Sequence of chain 1.G:
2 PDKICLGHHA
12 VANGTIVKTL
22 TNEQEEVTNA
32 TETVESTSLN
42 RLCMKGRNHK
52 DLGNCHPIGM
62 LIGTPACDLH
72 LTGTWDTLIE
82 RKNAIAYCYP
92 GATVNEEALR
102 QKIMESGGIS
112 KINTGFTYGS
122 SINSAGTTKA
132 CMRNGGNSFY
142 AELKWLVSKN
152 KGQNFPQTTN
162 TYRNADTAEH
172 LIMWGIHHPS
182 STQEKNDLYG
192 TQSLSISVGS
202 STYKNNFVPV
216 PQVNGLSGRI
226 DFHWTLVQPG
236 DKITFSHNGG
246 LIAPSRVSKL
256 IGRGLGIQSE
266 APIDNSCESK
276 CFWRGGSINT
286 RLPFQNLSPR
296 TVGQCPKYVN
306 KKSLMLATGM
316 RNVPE

A small-molecule ligand and the protein it binds are described below.
Small molecule (SMILES): CC(=O)N[C@@H]1[C@@H](O)[C@H](O)[C@@H](CO)O[C@H]1O

Sequence of chain 1.H:
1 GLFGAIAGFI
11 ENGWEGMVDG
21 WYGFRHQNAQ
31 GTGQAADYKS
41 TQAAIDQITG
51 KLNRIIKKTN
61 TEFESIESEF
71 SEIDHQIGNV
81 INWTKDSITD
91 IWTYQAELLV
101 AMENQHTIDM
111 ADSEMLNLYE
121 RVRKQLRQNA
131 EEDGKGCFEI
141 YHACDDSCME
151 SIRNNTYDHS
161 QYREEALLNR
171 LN

Binding-site contacts:
Ligand atom O7 contacts residue GLU106 of chain 1.K at 2.9 Å (salt-bridge).
Ligand atom O7 contacts residue ARG258 of chain 1.K at 4.1 Å.
Ligand atom C4 contacts residue ASN82 of chain 1.H at 4.2 Å.
Ligand atom C2 contacts residue ASN82 of chain 1.H at 2.5 Å.
Ligand atom C7 contacts residue HIS75 of chain 1.H at 4.5 Å.
Ligand atom C8 contacts residue HIS75 of chain 1.H at 3.7 Å.
Ligand atom C5 contacts residue ARG295 of chain 1.G at 3.8 Å.
Ligand atom C5 contacts residue ASN82 of chain 1.H at 3.7 Å.
Ligand atom C7 contacts residue CA1 of chain 1.Z at 3.4 Å.
Ligand atom O7 contacts residue CA1 of chain 1.Z at 2.3 Å.
Ligand atom C3 contacts residue ASN82 of chain 1.H at 3.8 Å.
Ligand atom C6 contacts residue ARG295 of chain 1.G at 4.4 Å.
Ligand atom C7 contacts residue ASN82 of chain 1.H at 3.4 Å.
Ligand atom C1 contacts residue ASN82 of chain 1.H at 1.4 Å.
Ligand atom C7 contacts residue ASN79 of chain 1.H at 3.7 Å.
Ligand atom O7 contacts residue ASN79 of chain 1.H at 3.2 Å (h-bond).
Ligand atom O5 contacts residue ARG295 of chain 1.G at 4.3 Å.
Ligand atom C8 contacts residue GLY78 of chain 1.H at 4.0 Å.
Ligand atom C1 contacts residue ARG295 of chain 1.G at 4.5 Å.
Ligand atom C7 contacts residue GLU106 of chain 1.K at 4.1 Å.
Ligand atom N2 contacts residue ASN82 of chain 1.H at 3.0 Å (h-bond).
Ligand atom O5 contacts residue ASN82 of chain 1.H at 2.3 Å (h-bond).
Ligand atom O7 contacts residue ASN82 of chain 1.H at 3.5 Å (h-bond).
Ligand atom C8 contacts residue ASN79 of chain 1.H at 3.5 Å.
Ligand atom N2 contacts residue CA1 of chain 1.Z at 4.3 Å.
Ligand atom C8 contacts residue CA1 of chain 1.Z at 4.2 Å.

Sequence of chain 1.K:
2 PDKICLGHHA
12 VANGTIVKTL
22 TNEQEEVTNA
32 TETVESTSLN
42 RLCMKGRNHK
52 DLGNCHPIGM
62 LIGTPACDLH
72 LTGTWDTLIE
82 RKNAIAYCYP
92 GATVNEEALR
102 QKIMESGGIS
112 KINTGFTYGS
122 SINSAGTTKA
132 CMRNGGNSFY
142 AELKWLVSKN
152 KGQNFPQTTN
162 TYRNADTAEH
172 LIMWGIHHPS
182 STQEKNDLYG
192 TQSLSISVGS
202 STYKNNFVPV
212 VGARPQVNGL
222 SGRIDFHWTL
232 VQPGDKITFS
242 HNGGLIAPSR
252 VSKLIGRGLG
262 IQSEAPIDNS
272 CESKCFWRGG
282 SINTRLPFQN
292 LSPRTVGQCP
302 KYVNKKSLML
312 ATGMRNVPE